Sequence of chain 1.D:
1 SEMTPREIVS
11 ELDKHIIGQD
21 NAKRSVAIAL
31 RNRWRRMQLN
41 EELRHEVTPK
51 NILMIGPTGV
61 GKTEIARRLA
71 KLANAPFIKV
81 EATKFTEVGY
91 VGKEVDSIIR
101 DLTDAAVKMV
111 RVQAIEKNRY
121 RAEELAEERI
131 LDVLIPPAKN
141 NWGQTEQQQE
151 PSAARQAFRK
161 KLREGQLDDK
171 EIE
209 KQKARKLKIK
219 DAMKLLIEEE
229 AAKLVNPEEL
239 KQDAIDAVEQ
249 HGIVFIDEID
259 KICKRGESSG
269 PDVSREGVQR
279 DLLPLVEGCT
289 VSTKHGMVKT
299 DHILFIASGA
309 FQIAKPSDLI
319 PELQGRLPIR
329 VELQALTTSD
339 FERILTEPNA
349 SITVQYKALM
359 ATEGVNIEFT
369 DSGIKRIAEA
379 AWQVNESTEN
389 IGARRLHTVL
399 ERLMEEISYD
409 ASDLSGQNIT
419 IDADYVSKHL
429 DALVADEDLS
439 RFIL

Sequence of chain 1.C:
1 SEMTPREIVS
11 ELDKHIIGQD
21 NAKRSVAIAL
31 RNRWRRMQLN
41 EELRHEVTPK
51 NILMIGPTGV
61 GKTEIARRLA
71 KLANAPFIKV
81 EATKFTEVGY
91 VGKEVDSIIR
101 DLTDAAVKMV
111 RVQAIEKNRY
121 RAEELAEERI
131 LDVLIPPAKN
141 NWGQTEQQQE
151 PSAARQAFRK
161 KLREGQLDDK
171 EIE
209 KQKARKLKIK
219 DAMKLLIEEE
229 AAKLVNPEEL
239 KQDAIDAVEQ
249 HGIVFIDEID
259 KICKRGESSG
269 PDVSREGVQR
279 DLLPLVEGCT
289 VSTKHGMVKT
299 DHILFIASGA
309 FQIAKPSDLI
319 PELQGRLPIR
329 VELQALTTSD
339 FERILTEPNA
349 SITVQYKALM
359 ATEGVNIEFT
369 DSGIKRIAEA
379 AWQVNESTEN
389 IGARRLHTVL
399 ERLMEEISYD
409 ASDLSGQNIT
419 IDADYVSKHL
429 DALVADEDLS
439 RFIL

This small molecule binds to this protein.
Small molecule (SMILES): Nc1ncnc2c1ncn2[C@@H]1O[C@H](CO[P](=O)(O)O[P](=O)(O)NP(=O)(O)O)[C@@H](O)[C@H]1O

Binding-site contacts:
Ligand atom N6 contacts residue ILE17 of chain 1.C at 2.5 Å (h-bond).
Ligand atom N7 contacts residue HIS15 of chain 1.C at 3.0 Å (h-bond).
Ligand atom O3G contacts residue ARG392 of chain 1.C at 2.8 Å (salt-bridge).
Ligand atom C2 contacts residue GLY61 of chain 1.C at 3.4 Å.
Ligand atom O2B contacts residue GLY61 of chain 1.C at 2.8 Å (h-bond).
Ligand atom O3A contacts residue GLY61 of chain 1.C at 2.8 Å (h-bond).
Ligand atom N6 contacts residue ILE16 of chain 1.C at 3.2 Å.
Ligand atom C2 contacts residue VAL60 of chain 1.C at 3.1 Å (hydrophobic).
Ligand atom O2' contacts residue HIS395 of chain 1.C at 3.6 Å.
Ligand atom O3G contacts residue GLY59 of chain 1.C at 3.0 Å (h-bond).
Ligand atom O3A contacts residue VAL60 of chain 1.C at 3.6 Å (h-bond).
Ligand atom O1G contacts residue LYS62 of chain 1.C at 3.0 Å (salt-bridge).
Ligand atom N3B contacts residue ARG392 of chain 1.C at 3.4 Å (salt-bridge).
Ligand atom O1G contacts residue GLY59 of chain 1.C at 3.0 Å (h-bond).
Ligand atom O1A contacts residue GLY61 of chain 1.C at 2.6 Å (h-bond).
Ligand atom PA contacts residue GLY61 of chain 1.C at 3.3 Å.
Ligand atom O1G contacts residue PRO57 of chain 1.C at 2.6 Å (h-bond).
Ligand atom PG contacts residue GLY59 of chain 1.C at 3.1 Å.
Ligand atom C2 contacts residue LEU334 of chain 1.C at 3.5 Å (hydrophobic).
Ligand atom O1A contacts residue GLU64 of chain 1.C at 3.2 Å (salt-bridge).
Ligand atom N3 contacts residue ALA391 of chain 1.C at 3.0 Å.
Ligand atom O2A contacts residue THR63 of chain 1.C at 2.5 Å (h-bond).
Ligand atom O4' contacts residue ALA391 of chain 1.C at 3.0 Å.
Ligand atom O5' contacts residue GLY59 of chain 1.C at 3.6 Å.
Ligand atom PA contacts residue THR63 of chain 1.C at 3.4 Å.
Ligand atom O1A contacts residue THR63 of chain 1.C at 3.2 Å.
Ligand atom N1 contacts residue VAL60 of chain 1.C at 3.0 Å (h-bond).
Ligand atom O1B contacts residue LYS62 of chain 1.C at 2.9 Å.
Ligand atom O3G contacts residue THR58 of chain 1.C at 2.9 Å.
Ligand atom PB contacts residue GLY61 of chain 1.C at 3.4 Å.
Ligand atom C2 contacts residue GLY59 of chain 1.C at 3.5 Å.
Ligand atom O2B contacts residue VAL60 of chain 1.C at 2.9 Å (h-bond).
Ligand atom O5' contacts residue ARG392 of chain 1.C at 3.4 Å (salt-bridge).
Ligand atom O1B contacts residue GLY61 of chain 1.C at 3.4 Å (h-bond).
Ligand atom O2B contacts residue LYS62 of chain 1.C at 3.0 Å (salt-bridge).
Ligand atom O1B contacts residue THR63 of chain 1.C at 2.5 Å (h-bond).
Ligand atom N3B contacts residue GLY59 of chain 1.C at 2.9 Å (h-bond).
Ligand atom O2A contacts residue ARG392 of chain 1.C at 3.4 Å (salt-bridge).
Ligand atom O1G contacts residue THR58 of chain 1.C at 2.7 Å.
Ligand atom N1 contacts residue LEU334 of chain 1.C at 3.1 Å.